A protein and the small-molecule ligand that binds it are described below.
Small molecule (SMILES): C[C@@H]1NC(=O)c2csc(n2)[C@H](CSSc2ccc([N+](=O)[O-])cc2[N+](=O)[O-])NC(=O)c2csc(n2)[C@H](C)NC(=O)c2csc1n2

Binding-site contacts:
Ligand atom C14 contacts residue PHE724 of chain 1.A at 3.5 Å (hydrophobic).
Ligand atom S01 contacts residue JIZ1 of chain 1.C at 3.3 Å.
Ligand atom O03 contacts residue TYR306 of chain 1.A at 2.7 Å (h-bond).
Ligand atom C10 contacts residue GLN721 of chain 1.A at 3.5 Å.
Ligand atom O02 contacts residue ALA983 of chain 1.A at 3.3 Å.
Ligand atom N4 contacts residue SER218 of chain 1.A at 3.2 Å.
Ligand atom C09 contacts residue GLN986 of chain 1.A at 3.6 Å.
Ligand atom C13 contacts residue JIZ1 of chain 1.C at 3.6 Å.
Ligand atom C17 contacts residue TYR303 of chain 1.A at 3.1 Å (hydrophobic).
Ligand atom O42 contacts residue SER218 of chain 1.A at 3.2 Å.
Ligand atom C10 contacts residue PHE299 of chain 1.A at 3.5 Å (hydrophobic).
Ligand atom C15 contacts residue JIZ1 of chain 1.C at 3.6 Å.
Ligand atom C10 contacts residue JIZ1 of chain 1.C at 3.6 Å.
Ligand atom C17 contacts residue PHE299 of chain 1.A at 3.5 Å (hydrophobic).
Ligand atom N02 contacts residue JIZ1 of chain 1.C at 3.3 Å.
Ligand atom S03 contacts residue JIZ1 of chain 1.C at 3.5 Å.
Ligand atom O02 contacts residue GLN721 of chain 1.A at 2.7 Å (h-bond).
Ligand atom C04 contacts residue PHE339 of chain 1.A at 3.2 Å (hydrophobic).
Ligand atom O41 contacts residue SER218 of chain 1.A at 3.4 Å.
Ligand atom C08 contacts residue PHE299 of chain 1.A at 3.3 Å (hydrophobic).
Ligand atom C03 contacts residue JIZ1 of chain 1.C at 3.7 Å.
Ligand atom C08 contacts residue JIZ1 of chain 1.C at 3.6 Å.
Ligand atom C09 contacts residue VAL987 of chain 1.A at 3.6 Å (hydrophobic).
Ligand atom O41 contacts residue ILE214 of chain 1.A at 3.0 Å (h-bond).
Ligand atom O21 contacts residue CYS335 of chain 1.A at 3.0 Å (h-bond).
Ligand atom C3 contacts residue SER218 of chain 1.A at 3.4 Å.
Ligand atom N04 contacts residue PHE299 of chain 1.A at 3.5 Å.
Ligand atom C3 contacts residue ALA338 of chain 1.A at 3.6 Å (hydrophobic).
Ligand atom O21 contacts residue PHE339 of chain 1.A at 3.1 Å (h-bond).
Ligand atom C12 contacts residue JIZ1 of chain 1.C at 3.4 Å.
Ligand atom C5 contacts residue SER305 of chain 1.A at 3.3 Å.
Ligand atom N06 contacts residue JIZ1 of chain 1.C at 3.2 Å.
Ligand atom O41 contacts residue ILE217 of chain 1.A at 3.3 Å.
Ligand atom N4 contacts residue ILE214 of chain 1.A at 3.4 Å.
Ligand atom O42 contacts residue ILE214 of chain 1.A at 3.2 Å.
Ligand atom N05 contacts residue PHE299 of chain 1.A at 3.6 Å.
Ligand atom O01 contacts residue GLN986 of chain 1.A at 3.4 Å (h-bond).
Ligand atom O42 contacts residue VAL334 of chain 1.A at 3.6 Å.
Ligand atom S01 contacts residue PHE339 of chain 1.A at 3.6 Å.
Ligand atom C14 contacts residue JIZ1 of chain 1.C at 3.5 Å.

Sequence of chain 1.A:
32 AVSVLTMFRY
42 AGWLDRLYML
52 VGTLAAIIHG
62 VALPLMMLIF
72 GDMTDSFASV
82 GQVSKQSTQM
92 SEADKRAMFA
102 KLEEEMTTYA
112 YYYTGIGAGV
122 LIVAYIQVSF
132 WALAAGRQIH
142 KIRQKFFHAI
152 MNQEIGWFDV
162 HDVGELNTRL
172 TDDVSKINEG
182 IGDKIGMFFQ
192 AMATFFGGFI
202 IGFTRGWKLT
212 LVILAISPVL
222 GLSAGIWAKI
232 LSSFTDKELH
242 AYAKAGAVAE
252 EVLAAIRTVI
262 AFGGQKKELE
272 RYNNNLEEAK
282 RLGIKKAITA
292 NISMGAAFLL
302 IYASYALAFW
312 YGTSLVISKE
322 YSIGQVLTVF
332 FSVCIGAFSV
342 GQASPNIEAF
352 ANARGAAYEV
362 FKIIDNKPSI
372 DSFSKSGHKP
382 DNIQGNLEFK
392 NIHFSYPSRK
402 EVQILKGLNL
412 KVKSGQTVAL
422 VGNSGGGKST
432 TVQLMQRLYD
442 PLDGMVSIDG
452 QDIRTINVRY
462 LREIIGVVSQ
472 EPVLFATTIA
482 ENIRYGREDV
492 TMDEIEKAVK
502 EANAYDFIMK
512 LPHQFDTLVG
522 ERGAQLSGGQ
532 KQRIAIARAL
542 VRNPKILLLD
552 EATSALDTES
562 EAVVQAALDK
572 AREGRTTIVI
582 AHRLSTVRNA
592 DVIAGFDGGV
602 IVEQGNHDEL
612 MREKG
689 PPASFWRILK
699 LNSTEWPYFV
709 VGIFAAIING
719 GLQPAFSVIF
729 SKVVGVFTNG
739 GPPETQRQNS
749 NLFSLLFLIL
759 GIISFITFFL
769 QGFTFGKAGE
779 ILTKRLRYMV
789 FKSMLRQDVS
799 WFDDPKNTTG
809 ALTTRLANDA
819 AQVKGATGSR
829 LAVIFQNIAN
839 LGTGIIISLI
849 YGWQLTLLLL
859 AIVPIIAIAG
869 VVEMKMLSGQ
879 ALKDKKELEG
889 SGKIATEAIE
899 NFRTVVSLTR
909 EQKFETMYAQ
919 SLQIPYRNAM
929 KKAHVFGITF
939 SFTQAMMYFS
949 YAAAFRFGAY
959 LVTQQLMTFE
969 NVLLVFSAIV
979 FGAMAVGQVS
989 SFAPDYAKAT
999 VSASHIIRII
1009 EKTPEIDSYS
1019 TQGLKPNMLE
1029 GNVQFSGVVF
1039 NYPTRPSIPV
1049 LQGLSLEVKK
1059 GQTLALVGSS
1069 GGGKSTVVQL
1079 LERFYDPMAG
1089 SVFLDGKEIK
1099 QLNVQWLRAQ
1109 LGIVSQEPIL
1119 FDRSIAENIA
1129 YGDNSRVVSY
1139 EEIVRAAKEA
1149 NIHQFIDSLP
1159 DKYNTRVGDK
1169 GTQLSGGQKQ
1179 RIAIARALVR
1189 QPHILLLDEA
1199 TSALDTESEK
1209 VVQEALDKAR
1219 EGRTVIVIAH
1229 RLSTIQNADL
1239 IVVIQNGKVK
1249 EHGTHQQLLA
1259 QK